Sequence of chain 1.A:
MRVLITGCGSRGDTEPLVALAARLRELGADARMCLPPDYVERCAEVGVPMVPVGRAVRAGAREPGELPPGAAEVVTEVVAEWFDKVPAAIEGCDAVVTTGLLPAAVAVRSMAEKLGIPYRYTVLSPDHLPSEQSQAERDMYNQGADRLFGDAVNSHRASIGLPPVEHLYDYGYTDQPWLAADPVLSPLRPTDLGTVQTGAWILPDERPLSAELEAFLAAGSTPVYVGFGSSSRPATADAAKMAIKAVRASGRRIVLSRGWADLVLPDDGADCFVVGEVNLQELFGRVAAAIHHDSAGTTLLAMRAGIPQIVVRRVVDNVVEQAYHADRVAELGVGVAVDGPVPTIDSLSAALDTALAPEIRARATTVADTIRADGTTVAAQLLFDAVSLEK

A protein and the small-molecule ligand that binds it are described below.
Small molecule (SMILES): CN[C@H](CC(C)C)C(=O)N[C@H]1C(=O)N[C@@H](CC(N)=O)C(=O)N[C@H]2C(=O)N[C@H]3C(=O)N[C@H](C(=O)N[C@H](C(=O)O)c4cc(O)cc(O)c4-c4cc3ccc4O)[C@H](O)c3ccc(c(Cl)c3)Oc3cc2cc(c3O)Oc2ccc(cc2Cl)[C@H]1O

Binding-site contacts:
Ligand atom ODE contacts residue SER10 of chain 1.A at 2.9 Å (h-bond).
Ligand atom OD1 contacts residue GLY70 of chain 1.A at 2.8 Å (h-bond).
Ligand atom CE2 contacts residue TYR141 of chain 1.A at 3.5 Å (hydrophobic).
Ligand atom OC contacts residue TYR141 of chain 1.A at 3.3 Å (h-bond).
Ligand atom CL contacts residue BGC1 of chain 1.F at 3.3 Å.
Ligand atom CL contacts residue LEU102 of chain 1.A at 3.4 Å.
Ligand atom OD1 contacts residue PRO68 of chain 1.A at 3.4 Å.
Ligand atom CZ contacts residue HIS128 of chain 1.A at 3.4 Å.
Ligand atom OH contacts residue TYR173 of chain 1.A at 3.5 Å (h-bond).
Ligand atom ODE contacts residue ASP13 of chain 1.A at 3.3 Å (salt-bridge).
Ligand atom O contacts residue LEU102 of chain 1.A at 2.8 Å (h-bond).
Ligand atom O4 contacts residue PRO69 of chain 1.A at 3.2 Å.
Ligand atom O contacts residue LEU101 of chain 1.A at 3.4 Å.
Ligand atom CG contacts residue GLY70 of chain 1.A at 3.4 Å.
Ligand atom O4 contacts residue GLY70 of chain 1.A at 3.5 Å (h-bond).
Ligand atom O4 contacts residue BGC1 of chain 1.F at 1.4 Å.
Ligand atom O contacts residue ALA145 of chain 1.A at 3.5 Å.
Ligand atom O contacts residue SER10 of chain 1.A at 2.8 Å (h-bond).
Ligand atom C5 contacts residue GLY70 of chain 1.A at 3.6 Å.
Ligand atom C5 contacts residue BGC1 of chain 1.F at 3.3 Å.
Ligand atom C4 contacts residue BGC1 of chain 1.F at 2.4 Å.
Ligand atom CB contacts residue TYR141 of chain 1.A at 3.3 Å (hydrophobic).
Ligand atom OCZ contacts residue BGC1 of chain 1.F at 3.2 Å (h-bond).
Ligand atom O4 contacts residue PRO68 of chain 1.A at 3.5 Å.
Ligand atom CL contacts residue TYR169 of chain 1.A at 3.0 Å.
Ligand atom OD1 contacts residue VAL75 of chain 1.A at 3.2 Å.
Ligand atom ND2 contacts residue GLY70 of chain 1.A at 3.3 Å (h-bond).
Ligand atom CD1 contacts residue TYR141 of chain 1.A at 3.5 Å (hydrophobic).
Ligand atom OC contacts residue GLY144 of chain 1.A at 3.4 Å.
Ligand atom O contacts residue PHE149 of chain 1.A at 3.4 Å.
Ligand atom O contacts residue GLY9 of chain 1.A at 3.4 Å.
Ligand atom OCZ contacts residue HIS128 of chain 1.A at 2.9 Å (h-bond).
Ligand atom C3 contacts residue BGC1 of chain 1.F at 3.4 Å.
Ligand atom CL contacts residue TYR173 of chain 1.A at 3.1 Å.
Ligand atom CZ contacts residue PRO68 of chain 1.A at 3.5 Å (hydrophobic).
Ligand atom CB contacts residue PRO103 of chain 1.A at 3.5 Å (hydrophobic).
Ligand atom O contacts residue PRO103 of chain 1.A at 3.5 Å.
Ligand atom OH contacts residue BGC1 of chain 1.F at 3.5 Å.
Ligand atom OXT contacts residue SER230 of chain 1.A at 3.6 Å (h-bond).
Ligand atom N contacts residue ASP13 of chain 1.A at 3.1 Å (salt-bridge).